Sequence of chain 1.B:
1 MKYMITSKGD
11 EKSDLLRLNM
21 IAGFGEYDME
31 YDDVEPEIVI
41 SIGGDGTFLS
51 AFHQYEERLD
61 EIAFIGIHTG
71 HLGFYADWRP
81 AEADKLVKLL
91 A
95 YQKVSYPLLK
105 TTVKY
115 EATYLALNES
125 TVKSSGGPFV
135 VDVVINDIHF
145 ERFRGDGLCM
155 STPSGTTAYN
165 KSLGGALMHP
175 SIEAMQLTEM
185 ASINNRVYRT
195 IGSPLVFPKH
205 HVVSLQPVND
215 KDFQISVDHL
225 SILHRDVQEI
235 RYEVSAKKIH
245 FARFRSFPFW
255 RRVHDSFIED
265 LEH

Sequence of chain 1.D:
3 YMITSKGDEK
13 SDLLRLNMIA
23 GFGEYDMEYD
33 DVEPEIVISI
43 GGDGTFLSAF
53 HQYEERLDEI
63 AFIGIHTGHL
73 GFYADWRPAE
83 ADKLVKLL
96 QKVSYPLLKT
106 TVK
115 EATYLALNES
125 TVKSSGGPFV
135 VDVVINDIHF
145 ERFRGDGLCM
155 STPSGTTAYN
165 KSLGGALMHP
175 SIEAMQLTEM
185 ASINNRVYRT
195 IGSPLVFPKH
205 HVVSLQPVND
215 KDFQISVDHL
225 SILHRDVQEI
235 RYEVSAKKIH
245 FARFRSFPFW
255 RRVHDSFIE

The protein below binds the small molecule below.
Small molecule (SMILES): [N-]=[N+]=NC[C@H]1O[C@@H](n2c(SCC(=O)NCCc3cccc(Br)c3)nc3c(N)ncnc32)[C@H](O)[C@@H]1O

Binding-site contacts:
Ligand atom OBF contacts residue ASP222 of chain 1.D at 4.0 Å.
Ligand atom CBD contacts residue PRO132 of chain 1.B at 4.0 Å (hydrophobic).
Ligand atom CAI contacts residue TYR163 of chain 1.D at 3.5 Å (hydrophobic).
Ligand atom C2 contacts residue SER166 of chain 1.D at 3.4 Å.
Ligand atom N6 contacts residue ASP150 of chain 1.B at 3.1 Å (salt-bridge).
Ligand atom NBB contacts residue HIS223 of chain 1.D at 3.9 Å.
Ligand atom N6 contacts residue TYR163 of chain 1.D at 3.4 Å.
Ligand atom N3 contacts residue ALA162 of chain 1.D at 3.5 Å.
Ligand atom N7 contacts residue TYR163 of chain 1.D at 3.5 Å.
Ligand atom N9 contacts residue TYR163 of chain 1.D at 3.8 Å.
Ligand atom CBA contacts residue ASP222 of chain 1.D at 3.3 Å.
Ligand atom C6 contacts residue SER166 of chain 1.D at 3.6 Å.
Ligand atom NBG contacts residue HIS223 of chain 1.D at 3.3 Å.
Ligand atom CAZ contacts residue GLU123 of chain 1.D at 3.5 Å.
Ligand atom N1 contacts residue TYR163 of chain 1.D at 3.9 Å.
Ligand atom NBI contacts residue HIS223 of chain 1.D at 3.2 Å.
Ligand atom N6 contacts residue ALA185 of chain 1.B at 3.3 Å (h-bond).
Ligand atom OAY contacts residue GLU123 of chain 1.D at 2.5 Å (salt-bridge).
Ligand atom C2 contacts residue TYR163 of chain 1.D at 3.5 Å (hydrophobic).
Ligand atom OBF contacts residue ASN122 of chain 1.D at 2.8 Å (h-bond).
Ligand atom CBC contacts residue PRO132 of chain 1.B at 3.7 Å (hydrophobic).
Ligand atom CAU contacts residue ASP222 of chain 1.D at 3.4 Å.
Ligand atom C4 contacts residue TYR163 of chain 1.D at 3.6 Å (hydrophobic).
Ligand atom N3 contacts residue TYR163 of chain 1.D at 3.2 Å (h-bond).
Ligand atom C5 contacts residue TYR163 of chain 1.D at 3.4 Å (hydrophobic).
Ligand atom CAZ contacts residue TYR163 of chain 1.D at 3.9 Å (hydrophobic).
Ligand atom N6 contacts residue SER166 of chain 1.D at 3.9 Å.
Ligand atom CAM contacts residue GLY131 of chain 1.B at 3.2 Å.
Ligand atom C2 contacts residue ALA162 of chain 1.D at 3.4 Å (hydrophobic).
Ligand atom CAU contacts residue HIS223 of chain 1.D at 3.7 Å.
Ligand atom OBF contacts residue GLU123 of chain 1.D at 3.6 Å.
Ligand atom OAY contacts residue TYR163 of chain 1.D at 3.4 Å.
Ligand atom NAK contacts residue ASP150 of chain 1.B at 3.9 Å.
Ligand atom CAV contacts residue GLY131 of chain 1.B at 3.7 Å.
Ligand atom CBA contacts residue GLU123 of chain 1.D at 3.5 Å.
Ligand atom C6 contacts residue TYR163 of chain 1.D at 3.4 Å (hydrophobic).
Ligand atom BR contacts residue PRO132 of chain 1.B at 4.0 Å.
Ligand atom OAY contacts residue ALA162 of chain 1.D at 3.5 Å.
Ligand atom N1 contacts residue SER166 of chain 1.D at 2.7 Å (h-bond).
Ligand atom C8 contacts residue TYR163 of chain 1.D at 3.9 Å (hydrophobic).